A protein and the small-molecule ligand that binds it are described below.
Small molecule (SMILES): CCCCO[C@]1(C(=O)O)C[C@H](O)[C@@H](NC(C)=O)[C@H]([C@H](O)[C@H](O)CO)O1

Binding-site contacts:
Ligand atom O10 contacts residue TYR250 of chain 35.A at 2.3 Å (h-bond).
Ligand atom O4 contacts residue PRO252 of chain 35.A at 4.0 Å.
Ligand atom C1 contacts residue SER147 of chain 31.A at 3.6 Å.
Ligand atom O1A contacts residue SER147 of chain 31.A at 3.1 Å (h-bond).
Ligand atom C5 contacts residue TYR145 of chain 31.A at 3.4 Å (hydrophobic).
Ligand atom C1 contacts residue ALA146 of chain 31.A at 4.0 Å (hydrophobic).
Ligand atom C8 contacts residue ALA146 of chain 31.A at 4.4 Å (hydrophobic).
Ligand atom C11 contacts residue TYR145 of chain 31.A at 3.8 Å (hydrophobic).
Ligand atom O8 contacts residue ALA146 of chain 31.A at 3.4 Å.
Ligand atom O1A contacts residue ASN148 of chain 31.A at 4.5 Å.
Ligand atom O4 contacts residue ASN251 of chain 35.A at 4.3 Å.
Ligand atom C6 contacts residue ALA146 of chain 31.A at 4.3 Å (hydrophobic).
Ligand atom O4 contacts residue TYR145 of chain 31.A at 4.1 Å.
Ligand atom C10 contacts residue TYR250 of chain 35.A at 2.9 Å (hydrophobic).
Ligand atom C4 contacts residue TYR145 of chain 31.A at 3.6 Å (hydrophobic).
Ligand atom C9 contacts residue TYR145 of chain 31.A at 4.2 Å (hydrophobic).
Ligand atom C11 contacts residue ARG143 of chain 31.A at 3.9 Å.
Ligand atom C6 contacts residue TYR145 of chain 31.A at 3.4 Å (hydrophobic).
Ligand atom O10 contacts residue ASN96 of chain 35.A at 4.3 Å.
Ligand atom C11 contacts residue TYR250 of chain 35.A at 3.1 Å (hydrophobic).
Ligand atom C10 contacts residue TYR145 of chain 31.A at 3.6 Å (hydrophobic).
Ligand atom C3 contacts residue PRO252 of chain 35.A at 4.3 Å (hydrophobic).
Ligand atom O1B contacts residue ALA146 of chain 31.A at 4.3 Å.
Ligand atom N5 contacts residue TYR145 of chain 31.A at 2.6 Å (h-bond).
Ligand atom N5 contacts residue TYR250 of chain 35.A at 3.9 Å.
Ligand atom O9 contacts residue TYR145 of chain 31.A at 4.3 Å.
Ligand atom O1B contacts residue PRO252 of chain 35.A at 3.4 Å.
Ligand atom O1B contacts residue SER147 of chain 31.A at 2.6 Å (h-bond).
Ligand atom O1A contacts residue ALA146 of chain 31.A at 3.2 Å.
Ligand atom C4 contacts residue TYR250 of chain 35.A at 4.3 Å (hydrophobic).
Ligand atom O4 contacts residue TYR250 of chain 35.A at 3.0 Å.
Ligand atom C7 contacts residue TYR145 of chain 31.A at 3.9 Å (hydrophobic).
Ligand atom C4 contacts residue PRO252 of chain 35.A at 4.3 Å (hydrophobic).
Ligand atom C1 contacts residue PRO252 of chain 35.A at 4.1 Å (hydrophobic).

Sequence of chain 35.A:
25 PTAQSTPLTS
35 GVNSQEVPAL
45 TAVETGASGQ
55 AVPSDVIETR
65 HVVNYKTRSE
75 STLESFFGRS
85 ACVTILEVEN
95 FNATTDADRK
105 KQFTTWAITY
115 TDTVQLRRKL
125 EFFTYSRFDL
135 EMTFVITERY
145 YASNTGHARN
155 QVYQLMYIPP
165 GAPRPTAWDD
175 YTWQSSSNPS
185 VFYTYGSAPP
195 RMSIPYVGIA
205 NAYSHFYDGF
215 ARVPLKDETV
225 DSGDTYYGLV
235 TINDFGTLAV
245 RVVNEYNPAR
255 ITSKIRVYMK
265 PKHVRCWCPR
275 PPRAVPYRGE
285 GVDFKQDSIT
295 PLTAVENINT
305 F

Sequence of chain 31.A:
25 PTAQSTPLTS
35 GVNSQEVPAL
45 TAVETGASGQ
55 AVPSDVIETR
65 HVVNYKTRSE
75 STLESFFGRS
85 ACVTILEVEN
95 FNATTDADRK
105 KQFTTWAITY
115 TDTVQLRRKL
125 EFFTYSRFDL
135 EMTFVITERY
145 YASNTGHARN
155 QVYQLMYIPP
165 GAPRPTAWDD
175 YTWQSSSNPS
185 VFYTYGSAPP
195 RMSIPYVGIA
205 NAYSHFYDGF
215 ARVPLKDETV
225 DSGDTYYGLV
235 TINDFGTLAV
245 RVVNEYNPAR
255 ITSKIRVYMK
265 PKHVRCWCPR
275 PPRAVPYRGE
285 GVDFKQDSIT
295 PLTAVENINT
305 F